Binding-site contacts:
Ligand atom C25 contacts residue H4B1 of chain 1.I at 3.7 Å.
Ligand atom C16 contacts residue GLN182 of chain 1.B at 3.9 Å.
Ligand atom C02 contacts residue PRO269 of chain 1.B at 4.0 Å (hydrophobic).
Ligand atom C04 contacts residue HEM1 of chain 1.H at 3.8 Å.
Ligand atom N02 contacts residue GLU296 of chain 1.B at 2.5 Å (salt-bridge).
Ligand atom C26 contacts residue HEM1 of chain 1.H at 3.2 Å.
Ligand atom C08 contacts residue HEM1 of chain 1.H at 3.8 Å.
Ligand atom C24 contacts residue TRP382 of chain 1.B at 3.8 Å (hydrophobic).
Ligand atom C06 contacts residue GLU296 of chain 1.B at 3.4 Å.
Ligand atom N02 contacts residue TYR292 of chain 1.B at 3.7 Å.
Ligand atom C18 contacts residue HEM1 of chain 1.H at 3.8 Å.
Ligand atom C26 contacts residue H4B1 of chain 1.I at 3.1 Å.
Ligand atom N01 contacts residue GLU296 of chain 1.B at 2.6 Å (salt-bridge).
Ligand atom F13 contacts residue ARG185 of chain 1.B at 3.6 Å.
Ligand atom C17 contacts residue GLN182 of chain 1.B at 3.3 Å.
Ligand atom C12 contacts residue TYR292 of chain 1.B at 3.8 Å (hydrophobic).
Ligand atom N02 contacts residue HEM1 of chain 1.H at 3.4 Å.
Ligand atom N02 contacts residue MET293 of chain 1.B at 3.9 Å.
Ligand atom C02 contacts residue GLU296 of chain 1.B at 3.3 Å.
Ligand atom C13 contacts residue GLN182 of chain 1.B at 3.4 Å.
Ligand atom N21 contacts residue H4B1 of chain 1.I at 4.0 Å.
Ligand atom C07 contacts residue GLY290 of chain 1.B at 3.7 Å.
Ligand atom C03 contacts residue HEM1 of chain 1.H at 3.2 Å.
Ligand atom F13 contacts residue TYR292 of chain 1.B at 3.9 Å.
Ligand atom C02 contacts residue TRP291 of chain 1.B at 3.7 Å (hydrophobic).
Ligand atom C03 contacts residue TRP291 of chain 1.B at 3.9 Å (hydrophobic).
Ligand atom C05 contacts residue VAL271 of chain 1.B at 3.7 Å (hydrophobic).
Ligand atom F13 contacts residue TYR266 of chain 1.B at 2.8 Å.
Ligand atom C08 contacts residue GLU296 of chain 1.B at 3.4 Å.
Ligand atom C07 contacts residue PHE288 of chain 1.B at 3.6 Å (hydrophobic).
Ligand atom C14 contacts residue GLN182 of chain 1.B at 3.1 Å.
Ligand atom F13 contacts residue GLN182 of chain 1.B at 3.6 Å.
Ligand atom C24 contacts residue MET40 of chain 1.B at 4.0 Å (hydrophobic).
Ligand atom N02 contacts residue TRP291 of chain 1.B at 2.7 Å (h-bond).
Ligand atom C14 contacts residue ARG185 of chain 1.B at 4.0 Å.
Ligand atom C02 contacts residue HEM1 of chain 1.H at 3.6 Å.
Ligand atom C12 contacts residue GLN182 of chain 1.B at 3.8 Å.
Ligand atom C15 contacts residue GLN182 of chain 1.B at 3.2 Å.
Ligand atom C09 contacts residue GLU296 of chain 1.B at 3.4 Å.
Ligand atom C07 contacts residue HEM1 of chain 1.H at 3.3 Å.

The small molecule below binds the protein below.
Small molecule (SMILES): Cc1cc(N)nc(CCc2cc(F)cc(CC[C@@H]3CCCN3C)c2)c1

Sequence of chain 1.B:
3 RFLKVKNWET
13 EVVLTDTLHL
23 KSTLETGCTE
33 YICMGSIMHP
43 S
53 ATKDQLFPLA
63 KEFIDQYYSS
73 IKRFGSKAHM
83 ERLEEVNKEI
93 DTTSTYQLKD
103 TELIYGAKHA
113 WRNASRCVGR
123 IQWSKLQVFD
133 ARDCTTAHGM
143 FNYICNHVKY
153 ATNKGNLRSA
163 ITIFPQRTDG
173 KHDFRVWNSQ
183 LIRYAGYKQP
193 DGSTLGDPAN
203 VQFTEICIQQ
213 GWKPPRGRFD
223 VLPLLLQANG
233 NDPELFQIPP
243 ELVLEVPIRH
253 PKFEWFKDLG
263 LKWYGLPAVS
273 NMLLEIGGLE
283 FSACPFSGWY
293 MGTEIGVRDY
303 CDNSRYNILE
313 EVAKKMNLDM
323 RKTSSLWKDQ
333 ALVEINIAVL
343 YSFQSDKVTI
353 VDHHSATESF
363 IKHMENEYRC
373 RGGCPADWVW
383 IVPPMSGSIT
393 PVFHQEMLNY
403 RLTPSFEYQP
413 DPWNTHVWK